Sequence of chain 1.A:
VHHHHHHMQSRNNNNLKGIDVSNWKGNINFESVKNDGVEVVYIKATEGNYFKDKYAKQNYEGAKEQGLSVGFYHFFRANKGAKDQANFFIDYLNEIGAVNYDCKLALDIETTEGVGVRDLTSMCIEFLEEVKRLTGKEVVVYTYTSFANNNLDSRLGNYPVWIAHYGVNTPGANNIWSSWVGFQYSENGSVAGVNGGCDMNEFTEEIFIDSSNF

Binding-site contacts:
Ligand atom C7 contacts residue TYR77 of chain 1.A at 4.1 Å (hydrophobic).
Ligand atom C4 contacts residue GLU114 of chain 1.A at 3.7 Å.
Ligand atom O5 contacts residue TYR77 of chain 1.A at 4.3 Å.
Ligand atom C7 contacts residue GLN188 of chain 1.A at 3.9 Å.
Ligand atom C8 contacts residue TYR146 of chain 1.A at 3.7 Å (hydrophobic).
Ligand atom O3 contacts residue TYR146 of chain 1.A at 3.6 Å (h-bond).
Ligand atom N2 contacts residue TYR146 of chain 1.A at 4.4 Å.
Ligand atom C8 contacts residue TRP166 of chain 1.A at 4.0 Å (hydrophobic).
Ligand atom C8 contacts residue ASP112 of chain 1.A at 3.6 Å.
Ligand atom C2 contacts residue ASP112 of chain 1.A at 3.9 Å.
Ligand atom O4 contacts residue GLU114 of chain 1.A at 2.6 Å (salt-bridge).
Ligand atom O1 contacts residue ASP112 of chain 1.A at 4.0 Å.
Ligand atom O4 contacts residue PHE79 of chain 1.A at 3.7 Å.
Ligand atom N2 contacts residue TYR77 of chain 1.A at 3.5 Å (h-bond).
Ligand atom O3 contacts residue GLU114 of chain 1.A at 2.6 Å (salt-bridge).
Ligand atom N2 contacts residue GLU114 of chain 1.A at 4.4 Å.
Ligand atom O7 contacts residue ASP24 of chain 1.A at 3.4 Å (salt-bridge).
Ligand atom O7 contacts residue GLN188 of chain 1.A at 2.9 Å (h-bond).
Ligand atom O7 contacts residue TYR146 of chain 1.A at 3.4 Å (h-bond).
Ligand atom C3 contacts residue GLU114 of chain 1.A at 3.2 Å.
Ligand atom C7 contacts residue TYR146 of chain 1.A at 3.7 Å (hydrophobic).
Ligand atom C8 contacts residue TYR77 of chain 1.A at 4.0 Å (hydrophobic).
Ligand atom C1 contacts residue TYR77 of chain 1.A at 3.1 Å (hydrophobic).
Ligand atom C2 contacts residue GLU114 of chain 1.A at 4.4 Å.
Ligand atom C7 contacts residue ASP24 of chain 1.A at 3.8 Å.
Ligand atom C7 contacts residue ASP203 of chain 1.A at 4.2 Å.
Ligand atom O3 contacts residue ASP112 of chain 1.A at 3.9 Å.
Ligand atom N2 contacts residue ASP112 of chain 1.A at 3.0 Å (salt-bridge).
Ligand atom C3 contacts residue ASP112 of chain 1.A at 3.7 Å.
Ligand atom C8 contacts residue ASP24 of chain 1.A at 4.2 Å.
Ligand atom C7 contacts residue ASP112 of chain 1.A at 3.7 Å.
Ligand atom O1 contacts residue TYR77 of chain 1.A at 2.8 Å (h-bond).
Ligand atom O1 contacts residue LYS48 of chain 1.A at 4.4 Å.
Ligand atom C8 contacts residue GLN188 of chain 1.A at 4.2 Å.
Ligand atom C5 contacts residue PHE79 of chain 1.A at 4.4 Å (hydrophobic).
Ligand atom C4 contacts residue PHE79 of chain 1.A at 4.3 Å (hydrophobic).
Ligand atom O7 contacts residue ASP203 of chain 1.A at 3.2 Å (salt-bridge).
Ligand atom O1 contacts residue PHE79 of chain 1.A at 4.1 Å.
Ligand atom C3 contacts residue PHE79 of chain 1.A at 4.1 Å (hydrophobic).
Ligand atom C2 contacts residue TYR77 of chain 1.A at 4.0 Å (hydrophobic).

The protein below binds the small molecule below.
Small molecule (SMILES): CC(=O)N[C@@H]1[C@@H](O)[C@H](O)[C@@H](CO)O[C@@H]1O